A small-molecule ligand and the protein it binds are described below.
Small molecule (SMILES): OC[C@H]1O[C@H](O)[C@H](O)[C@@H](O)[C@@H]1O

Sequence of chain 1.A:
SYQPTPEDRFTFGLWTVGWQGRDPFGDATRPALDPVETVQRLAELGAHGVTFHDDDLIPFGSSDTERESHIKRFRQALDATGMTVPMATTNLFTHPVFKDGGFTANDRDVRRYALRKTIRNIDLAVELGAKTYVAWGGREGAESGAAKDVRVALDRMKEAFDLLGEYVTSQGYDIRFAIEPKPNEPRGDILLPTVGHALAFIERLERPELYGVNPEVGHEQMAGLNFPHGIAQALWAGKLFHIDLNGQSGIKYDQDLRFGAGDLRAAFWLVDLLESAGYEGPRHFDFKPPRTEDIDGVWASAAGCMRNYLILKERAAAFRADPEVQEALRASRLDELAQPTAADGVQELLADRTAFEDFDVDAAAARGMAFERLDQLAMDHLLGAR

Sequence of chain 4.A:
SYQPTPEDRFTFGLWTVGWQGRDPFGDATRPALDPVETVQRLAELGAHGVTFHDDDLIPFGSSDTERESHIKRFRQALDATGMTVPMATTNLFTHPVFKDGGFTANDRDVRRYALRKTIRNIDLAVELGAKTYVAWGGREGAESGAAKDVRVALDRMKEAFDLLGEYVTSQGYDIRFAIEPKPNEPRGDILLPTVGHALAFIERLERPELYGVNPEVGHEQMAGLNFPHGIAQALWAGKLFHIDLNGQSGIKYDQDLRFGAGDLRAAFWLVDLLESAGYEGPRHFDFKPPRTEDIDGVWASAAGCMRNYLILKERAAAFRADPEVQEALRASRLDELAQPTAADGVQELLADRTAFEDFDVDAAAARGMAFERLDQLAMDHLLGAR

Binding-site contacts:
Ligand atom C6 contacts residue THR89 of chain 1.A at 3.8 Å.
Ligand atom C3 contacts residue MN1 of chain 1.C at 3.1 Å.
Ligand atom O5 contacts residue TRP136 of chain 1.A at 3.6 Å.
Ligand atom O3 contacts residue GLU216 of chain 1.A at 3.2 Å (salt-bridge).
Ligand atom C4 contacts residue GLU180 of chain 1.A at 3.2 Å.
Ligand atom O1 contacts residue HIS53 of chain 1.A at 3.2 Å.
Ligand atom O6 contacts residue THR89 of chain 1.A at 3.6 Å.
Ligand atom O4 contacts residue GLU216 of chain 1.A at 4.2 Å.
Ligand atom C3 contacts residue ASP286 of chain 1.A at 3.1 Å.
Ligand atom O5 contacts residue HIS53 of chain 1.A at 2.7 Å (h-bond).
Ligand atom O2 contacts residue TRP136 of chain 1.A at 3.8 Å.
Ligand atom C6 contacts residue HIS53 of chain 1.A at 3.6 Å.
Ligand atom O3 contacts residue HIS219 of chain 1.A at 3.4 Å.
Ligand atom C3 contacts residue GLU180 of chain 1.A at 3.9 Å.
Ligand atom C1 contacts residue HIS53 of chain 1.A at 3.5 Å.
Ligand atom C1 contacts residue TRP136 of chain 1.A at 3.6 Å (hydrophobic).
Ligand atom C4 contacts residue MN1 of chain 1.C at 3.1 Å.
Ligand atom O6 contacts residue VAL134 of chain 1.A at 3.6 Å.
Ligand atom O6 contacts residue GLU180 of chain 1.A at 3.4 Å (salt-bridge).
Ligand atom O6 contacts residue TRP136 of chain 1.A at 3.4 Å.
Ligand atom O4 contacts residue ASP244 of chain 1.A at 3.0 Å (salt-bridge).
Ligand atom O1 contacts residue PHE93 of chain 1.A at 4.0 Å.
Ligand atom O6 contacts residue HIS53 of chain 1.A at 4.1 Å.
Ligand atom C6 contacts residue GLU180 of chain 1.A at 3.8 Å.
Ligand atom O5 contacts residue PHE93 of chain 1.A at 3.8 Å.
Ligand atom C5 contacts residue TRP15 of chain 1.A at 3.9 Å (hydrophobic).
Ligand atom O3 contacts residue MN1 of chain 1.C at 2.4 Å.
Ligand atom O3 contacts residue GLU180 of chain 1.A at 3.0 Å (salt-bridge).
Ligand atom O4 contacts residue GLU180 of chain 1.A at 2.5 Å (salt-bridge).
Ligand atom C5 contacts residue HIS53 of chain 1.A at 3.3 Å.
Ligand atom C1 contacts residue PHE93 of chain 1.A at 3.7 Å (hydrophobic).
Ligand atom O3 contacts residue ASP286 of chain 1.A at 2.9 Å (salt-bridge).
Ligand atom O4 contacts residue MN1 of chain 1.C at 2.2 Å.
Ligand atom C4 contacts residue ASP286 of chain 1.A at 3.7 Å.
Ligand atom O4 contacts residue ASP286 of chain 1.A at 3.2 Å (salt-bridge).
Ligand atom C2 contacts residue TRP136 of chain 1.A at 3.5 Å (hydrophobic).
Ligand atom C6 contacts residue TRP15 of chain 1.A at 3.9 Å (hydrophobic).
Ligand atom O1 contacts residue TRP15 of chain 1.A at 3.6 Å (h-bond).
Ligand atom C5 contacts residue GLU180 of chain 1.A at 4.2 Å.
Ligand atom O2 contacts residue PHE25 of chain 4.A at 3.3 Å.